Sequence of chain 1.A:
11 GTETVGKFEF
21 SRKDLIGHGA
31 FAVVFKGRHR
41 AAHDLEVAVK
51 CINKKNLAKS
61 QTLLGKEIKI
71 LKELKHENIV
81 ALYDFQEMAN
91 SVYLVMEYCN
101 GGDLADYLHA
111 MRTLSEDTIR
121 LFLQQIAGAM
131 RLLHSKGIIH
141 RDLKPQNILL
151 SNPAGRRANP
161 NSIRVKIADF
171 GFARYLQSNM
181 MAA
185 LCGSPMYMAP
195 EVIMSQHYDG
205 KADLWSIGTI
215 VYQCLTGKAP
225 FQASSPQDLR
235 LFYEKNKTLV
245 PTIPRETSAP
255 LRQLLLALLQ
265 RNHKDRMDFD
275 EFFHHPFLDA

Binding-site contacts:
Ligand atom C05 contacts residue TYR98 of chain 1.A at 3.5 Å (hydrophobic).
Ligand atom C13 contacts residue ALA48 of chain 1.A at 3.9 Å (hydrophobic).
Ligand atom C06 contacts residue CYS99 of chain 1.A at 3.8 Å (hydrophobic).
Ligand atom N18 contacts residue LEU149 of chain 1.A at 3.6 Å.
Ligand atom N08 contacts residue CYS99 of chain 1.A at 3.1 Å (h-bond).
Ligand atom N10 contacts residue CYS99 of chain 1.A at 2.8 Å (h-bond).
Ligand atom C12 contacts residue ALA48 of chain 1.A at 3.6 Å (hydrophobic).
Ligand atom C05 contacts residue GLY102 of chain 1.A at 3.8 Å.
Ligand atom N10 contacts residue GLU97 of chain 1.A at 3.5 Å (salt-bridge).
Ligand atom N11 contacts residue TYR98 of chain 1.A at 3.8 Å.
Ligand atom N24 contacts residue ASN147 of chain 1.A at 3.2 Å (h-bond).
Ligand atom N11 contacts residue ALA48 of chain 1.A at 3.6 Å.
Ligand atom N11 contacts residue GLU97 of chain 1.A at 2.7 Å (salt-bridge).
Ligand atom C07 contacts residue CYS99 of chain 1.A at 3.9 Å (hydrophobic).
Ligand atom C02 contacts residue GLY102 of chain 1.A at 3.9 Å.
Ligand atom C14 contacts residue ALA48 of chain 1.A at 3.7 Å (hydrophobic).
Ligand atom C13 contacts residue MET96 of chain 1.A at 3.9 Å (hydrophobic).
Ligand atom N10 contacts residue TYR98 of chain 1.A at 3.5 Å.
Ligand atom C22 contacts residue GLN146 of chain 1.A at 3.9 Å.
Ligand atom C05 contacts residue CYS99 of chain 1.A at 3.1 Å (hydrophobic).
Ligand atom N18 contacts residue ILE26 of chain 1.A at 3.5 Å.
Ligand atom C25 contacts residue ASN147 of chain 1.A at 3.0 Å.
Ligand atom C23 contacts residue GLN146 of chain 1.A at 3.7 Å.
Ligand atom C06 contacts residue ILE26 of chain 1.A at 3.9 Å (hydrophobic).
Ligand atom N24 contacts residue GLN146 of chain 1.A at 2.9 Å (h-bond).
Ligand atom C04 contacts residue GLY102 of chain 1.A at 3.9 Å.
Ligand atom C14 contacts residue MET96 of chain 1.A at 3.9 Å (hydrophobic).
Ligand atom C07 contacts residue ILE26 of chain 1.A at 3.7 Å (hydrophobic).
Ligand atom C07 contacts residue LEU149 of chain 1.A at 3.8 Å (hydrophobic).
Ligand atom C12 contacts residue GLU97 of chain 1.A at 3.8 Å.
Ligand atom C06 contacts residue GLY102 of chain 1.A at 3.7 Å.
Ligand atom C04 contacts residue ASN100 of chain 1.A at 3.6 Å.
Ligand atom N08 contacts residue LEU149 of chain 1.A at 3.8 Å.
Ligand atom C04 contacts residue TYR98 of chain 1.A at 3.4 Å (hydrophobic).
Ligand atom N11 contacts residue CYS99 of chain 1.A at 3.6 Å.
Ligand atom C01 contacts residue GLY102 of chain 1.A at 3.7 Å.
Ligand atom N30 contacts residue ILE26 of chain 1.A at 3.7 Å.
Ligand atom C09 contacts residue CYS99 of chain 1.A at 3.9 Å (hydrophobic).
Ligand atom C19 contacts residue ILE26 of chain 1.A at 3.5 Å (hydrophobic).
Ligand atom C09 contacts residue LEU149 of chain 1.A at 3.8 Å (hydrophobic).

This protein binds this small molecule.
Small molecule (SMILES): c1ccc2c(Nc3cc(C4CCC4)[nH]n3)nc(Nc3ccc4nc[nH]c4c3)nc2c1